Sequence of chain 1.A:
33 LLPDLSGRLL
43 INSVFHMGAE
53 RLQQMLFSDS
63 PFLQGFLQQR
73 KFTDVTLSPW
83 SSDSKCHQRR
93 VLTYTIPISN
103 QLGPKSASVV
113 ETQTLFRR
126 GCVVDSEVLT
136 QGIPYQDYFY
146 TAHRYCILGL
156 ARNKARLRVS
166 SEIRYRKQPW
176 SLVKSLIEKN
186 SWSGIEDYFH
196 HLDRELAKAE

Binding-site contacts:
Ligand atom C27 contacts residue ILE138 of chain 1.A at 4.0 Å (hydrophobic).
Ligand atom C12 contacts residue ILE98 of chain 1.A at 3.4 Å (hydrophobic).
Ligand atom C11 contacts residue ILE98 of chain 1.A at 3.7 Å (hydrophobic).
Ligand atom C7 contacts residue ILE190 of chain 1.A at 4.1 Å (hydrophobic).
Ligand atom C19 contacts residue TYR193 of chain 1.A at 3.8 Å (hydrophobic).
Ligand atom C6 contacts residue THR146 of chain 1.A at 3.7 Å.
Ligand atom O2 contacts residue ASN185 of chain 1.A at 3.5 Å (h-bond).
Ligand atom C26 contacts residue LEU104 of chain 1.A at 3.8 Å (hydrophobic).
Ligand atom C2 contacts residue TYR96 of chain 1.A at 3.2 Å (hydrophobic).
Ligand atom C14 contacts residue THR135 of chain 1.A at 3.8 Å.
Ligand atom O1 contacts residue GLU113 of chain 1.A at 4.0 Å.
Ligand atom C2 contacts residue TYR193 of chain 1.A at 3.9 Å (hydrophobic).
Ligand atom C22 contacts residue SER186 of chain 1.A at 4.1 Å.
Ligand atom O1 contacts residue TYR193 of chain 1.A at 3.3 Å (h-bond).
Ligand atom C23 contacts residue ILE138 of chain 1.A at 4.1 Å (hydrophobic).
Ligand atom C15 contacts residue THR146 of chain 1.A at 3.9 Å.
Ligand atom C25 contacts residue LEU104 of chain 1.A at 4.1 Å (hydrophobic).
Ligand atom C3 contacts residue TYR96 of chain 1.A at 3.2 Å (hydrophobic).
Ligand atom C24 contacts residue ASN185 of chain 1.A at 3.9 Å.
Ligand atom C16 contacts residue PHE144 of chain 1.A at 3.9 Å (hydrophobic).
Ligand atom C25 contacts residue ASN185 of chain 1.A at 4.0 Å.
Ligand atom C26 contacts residue ASN185 of chain 1.A at 3.7 Å.
Ligand atom C21 contacts residue ILE100 of chain 1.A at 4.1 Å (hydrophobic).
Ligand atom C6 contacts residue ILE190 of chain 1.A at 4.1 Å (hydrophobic).
Ligand atom C15 contacts residue SER186 of chain 1.A at 4.0 Å.
Ligand atom C5 contacts residue VAL133 of chain 1.A at 4.0 Å (hydrophobic).
Ligand atom C27 contacts residue PRO139 of chain 1.A at 3.1 Å (hydrophobic).
Ligand atom O2 contacts residue LEU104 of chain 1.A at 3.5 Å.
Ligand atom C7 contacts residue HIS148 of chain 1.A at 3.8 Å.
Ligand atom C18 contacts residue GLY189 of chain 1.A at 4.0 Å.
Ligand atom C18 contacts residue SER186 of chain 1.A at 4.0 Å.
Ligand atom C7 contacts residue VAL133 of chain 1.A at 3.8 Å (hydrophobic).
Ligand atom O1 contacts residue TYR96 of chain 1.A at 3.4 Å (h-bond).
Ligand atom C1 contacts residue TYR96 of chain 1.A at 3.9 Å (hydrophobic).
Ligand atom C6 contacts residue HIS148 of chain 1.A at 3.2 Å.
Ligand atom C7 contacts residue THR146 of chain 1.A at 3.2 Å.
Ligand atom C6 contacts residue VAL133 of chain 1.A at 4.0 Å (hydrophobic).
Ligand atom C16 contacts residue SER186 of chain 1.A at 3.2 Å.
Ligand atom O2 contacts residue ASN102 of chain 1.A at 3.2 Å (h-bond).
Ligand atom O1 contacts residue GOL1 of chain 1.F at 3.4 Å (h-bond).

A small-molecule ligand and the protein it binds are described below.
Small molecule (SMILES): C[C@H](CCCC(C)(C)O)[C@H]1CC[C@H]2[C@@H]3CC=C4C[C@@H](O)CC[C@]4(C)[C@H]3CC[C@]12C